The protein below binds the small molecule below.
Small molecule (SMILES): C=Cc1cc[n+]([Co]23(N=[N+]=[N-])(N(O)C(C)=C(C)N2O)N(O)C(C)=C(C)N3O)cc1

Sequence of chain 1.L:
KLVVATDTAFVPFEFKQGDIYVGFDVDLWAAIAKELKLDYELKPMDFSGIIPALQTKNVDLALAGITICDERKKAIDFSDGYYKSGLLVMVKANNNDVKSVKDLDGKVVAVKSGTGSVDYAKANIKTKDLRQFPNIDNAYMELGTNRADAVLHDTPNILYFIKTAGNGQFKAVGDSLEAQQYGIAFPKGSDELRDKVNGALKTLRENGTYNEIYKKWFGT

Binding-site contacts:
Ligand atom C21 contacts residue ASP125 of chain 1.L at 3.6 Å.
Ligand atom O05 contacts residue GLU184 of chain 1.L at 3.1 Å (salt-bridge).
Ligand atom O04 contacts residue CYS75 of chain 1.L at 4.0 Å.
Ligand atom C21 contacts residue CYS75 of chain 1.L at 3.4 Å (hydrophobic).
Ligand atom O05 contacts residue GLN186 of chain 1.L at 4.1 Å.
Ligand atom C25 contacts residue ASP125 of chain 1.L at 3.2 Å.
Ligand atom C24 contacts residue CYS75 of chain 1.L at 4.1 Å (hydrophobic).
Ligand atom C23 contacts residue CYS75 of chain 1.L at 3.8 Å (hydrophobic).
Ligand atom O04 contacts residue GLU184 of chain 1.L at 2.8 Å (salt-bridge).
Ligand atom C20 contacts residue ASP125 of chain 1.L at 3.4 Å.
Ligand atom O05 contacts residue CYS75 of chain 1.L at 4.3 Å.
Ligand atom O03 contacts residue CYS75 of chain 1.L at 3.0 Å (h-bond).
Ligand atom O04 contacts residue THR73 of chain 1.L at 4.0 Å.
Ligand atom N10 contacts residue GLU184 of chain 1.L at 3.7 Å.
Ligand atom C23 contacts residue ASP76 of chain 1.L at 4.1 Å.
Ligand atom O06 contacts residue CYS75 of chain 1.L at 3.4 Å (h-bond).
Ligand atom C25 contacts residue ARG78 of chain 1.L at 3.9 Å.
Ligand atom O03 contacts residue GLU77 of chain 1.L at 2.9 Å.
Ligand atom C27 contacts residue ASP76 of chain 1.L at 3.7 Å.
Ligand atom N11 contacts residue CYS75 of chain 1.L at 3.5 Å (h-bond).
Ligand atom N10 contacts residue CYS75 of chain 1.L at 3.0 Å (h-bond).
Ligand atom N13 contacts residue CYS75 of chain 1.L at 4.2 Å.
Ligand atom N12 contacts residue CYS75 of chain 1.L at 3.0 Å (h-bond).
Ligand atom C25 contacts residue GLY122 of chain 1.L at 3.2 Å.
Ligand atom C22 contacts residue CYS75 of chain 1.L at 4.0 Å (hydrophobic).
Ligand atom C22 contacts residue ASP76 of chain 1.L at 4.5 Å.
Ligand atom N12 contacts residue ASP76 of chain 1.L at 4.0 Å.
Ligand atom N09 contacts residue CYS75 of chain 1.L at 2.5 Å (h-bond).
Ligand atom N09 contacts residue GLU77 of chain 1.L at 4.1 Å.
Ligand atom C24 contacts residue ASP125 of chain 1.L at 2.6 Å.
Ligand atom O05 contacts residue ILE74 of chain 1.L at 4.4 Å.
Ligand atom N13 contacts residue GLU184 of chain 1.L at 3.9 Å.
Ligand atom N12 contacts residue GLU77 of chain 1.L at 4.4 Å.
Ligand atom CO01 contacts residue CYS75 of chain 1.L at 2.3 Å.
Ligand atom N09 contacts residue ASP125 of chain 1.L at 4.5 Å.
Ligand atom C20 contacts residue CYS75 of chain 1.L at 3.1 Å (hydrophobic).
Ligand atom C26 contacts residue GLN186 of chain 1.L at 3.7 Å.
Ligand atom O06 contacts residue GLU77 of chain 1.L at 3.4 Å.
Ligand atom O06 contacts residue ASP76 of chain 1.L at 4.3 Å.
Ligand atom N11 contacts residue GLU184 of chain 1.L at 3.9 Å.